A protein and the small-molecule ligand that binds it are described below.
Small molecule (SMILES): CC(=O)N[C@@H]1[C@@H](O)[C@H](O)[C@@H](CO)O[C@H]1O

Sequence of chain 1.R:
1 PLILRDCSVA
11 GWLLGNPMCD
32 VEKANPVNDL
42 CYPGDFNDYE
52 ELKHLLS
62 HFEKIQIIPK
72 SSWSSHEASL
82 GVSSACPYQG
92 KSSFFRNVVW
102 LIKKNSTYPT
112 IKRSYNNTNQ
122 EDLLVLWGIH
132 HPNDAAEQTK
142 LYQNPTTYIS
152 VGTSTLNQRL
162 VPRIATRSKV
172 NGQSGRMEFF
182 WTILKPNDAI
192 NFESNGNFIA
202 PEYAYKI

Binding-site contacts:
Ligand atom C2 contacts residue ASN188 of chain 1.R at 4.1 Å.
Ligand atom C8 contacts residue ASP189 of chain 1.R at 3.9 Å.
Ligand atom N2 contacts residue ASN188 of chain 1.R at 3.2 Å (h-bond).
Ligand atom C5 contacts residue ASN117 of chain 1.R at 3.6 Å.
Ligand atom C7 contacts residue ASN188 of chain 1.R at 3.4 Å.
Ligand atom C1 contacts residue ASN117 of chain 1.R at 1.4 Å.
Ligand atom N2 contacts residue ASN117 of chain 1.R at 2.9 Å (h-bond).
Ligand atom C4 contacts residue ASN117 of chain 1.R at 4.2 Å.
Ligand atom C8 contacts residue ALA190 of chain 1.R at 4.0 Å (hydrophobic).
Ligand atom C2 contacts residue ASN117 of chain 1.R at 2.5 Å.
Ligand atom O5 contacts residue ASN117 of chain 1.R at 2.4 Å (h-bond).
Ligand atom C7 contacts residue ASN117 of chain 1.R at 4.2 Å.
Ligand atom O7 contacts residue ASN188 of chain 1.R at 4.3 Å.
Ligand atom C8 contacts residue ASN188 of chain 1.R at 3.1 Å.
Ligand atom C3 contacts residue ASN117 of chain 1.R at 3.8 Å.
Ligand atom C3 contacts residue ASN188 of chain 1.R at 4.2 Å.